Binding-site contacts:
Ligand atom C03 contacts residue TRP107 of chain 2.A at 3.9 Å (hydrophobic).
Ligand atom C01 contacts residue TYR152 of chain 2.A at 4.1 Å (hydrophobic).
Ligand atom C02 contacts residue TRP107 of chain 2.A at 4.2 Å (hydrophobic).
Ligand atom C07 contacts residue PHE114 of chain 2.A at 3.4 Å (hydrophobic).
Ligand atom C02 contacts residue THR153 of chain 2.A at 4.2 Å.
Ligand atom C06 contacts residue THR153 of chain 2.A at 3.5 Å.
Ligand atom C05 contacts residue J6W1 of chain 2.C at 4.3 Å.
Ligand atom C04 contacts residue ILE111 of chain 2.A at 3.4 Å (hydrophobic).
Ligand atom C07 contacts residue GLY110 of chain 2.A at 4.2 Å.
Ligand atom C07 contacts residue ASN183 of chain 2.A at 3.9 Å.
Ligand atom C09 contacts residue TRP107 of chain 2.A at 3.6 Å (hydrophobic).
Ligand atom S12 contacts residue VAL156 of chain 2.A at 4.3 Å.
Ligand atom C05 contacts residue ILE111 of chain 2.A at 4.2 Å (hydrophobic).
Ligand atom S12 contacts residue TRP107 of chain 2.A at 3.9 Å.
Ligand atom C01 contacts residue THR153 of chain 2.A at 3.3 Å.
Ligand atom C07 contacts residue TRP211 of chain 2.A at 3.7 Å (hydrophobic).
Ligand atom C04 contacts residue TRP211 of chain 2.A at 4.0 Å (hydrophobic).
Ligand atom C10 contacts residue MET106 of chain 2.A at 3.3 Å (hydrophobic).
Ligand atom C06 contacts residue LEU91 of chain 2.A at 4.3 Å (hydrophobic).
Ligand atom C10 contacts residue TRP107 of chain 2.A at 4.0 Å (hydrophobic).
Ligand atom C08 contacts residue GLY110 of chain 2.A at 3.7 Å.
Ligand atom C07 contacts residue ILE111 of chain 2.A at 3.5 Å (hydrophobic).
Ligand atom C05 contacts residue TRP211 of chain 2.A at 3.7 Å (hydrophobic).
Ligand atom O11 contacts residue TYR152 of chain 2.A at 4.1 Å.
Ligand atom C05 contacts residue PHE114 of chain 2.A at 3.8 Å (hydrophobic).
Ligand atom C08 contacts residue MET106 of chain 2.A at 4.0 Å (hydrophobic).
Ligand atom C07 contacts residue J6W1 of chain 2.C at 3.2 Å.
Ligand atom C05 contacts residue GLY110 of chain 2.A at 4.2 Å.
Ligand atom C02 contacts residue LEU91 of chain 2.A at 4.3 Å (hydrophobic).
Ligand atom C01 contacts residue LEU91 of chain 2.A at 4.1 Å (hydrophobic).
Ligand atom C03 contacts residue ILE111 of chain 2.A at 4.2 Å (hydrophobic).
Ligand atom C04 contacts residue GLY110 of chain 2.A at 3.5 Å.
Ligand atom C06 contacts residue PHE114 of chain 2.A at 3.9 Å (hydrophobic).
Ligand atom C06 contacts residue TRP211 of chain 2.A at 4.0 Å (hydrophobic).
Ligand atom S12 contacts residue TYR152 of chain 2.A at 3.2 Å.
Ligand atom O11 contacts residue MET106 of chain 2.A at 3.6 Å.
Ligand atom C08 contacts residue TRP107 of chain 2.A at 3.4 Å (hydrophobic).
Ligand atom C03 contacts residue GLY110 of chain 2.A at 4.0 Å.
Ligand atom C06 contacts residue ASN180 of chain 2.A at 4.1 Å.
Ligand atom C02 contacts residue TYR152 of chain 2.A at 4.2 Å (hydrophobic).

A small-molecule ligand and the protein it binds are described below.
Small molecule (SMILES): Cc1ccc2sc(CO)cc2c1

Sequence of chain 2.A:
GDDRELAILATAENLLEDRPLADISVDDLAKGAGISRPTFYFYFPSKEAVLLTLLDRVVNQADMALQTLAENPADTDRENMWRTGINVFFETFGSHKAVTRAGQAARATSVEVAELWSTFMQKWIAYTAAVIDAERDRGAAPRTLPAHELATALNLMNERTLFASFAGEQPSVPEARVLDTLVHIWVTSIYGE